Sequence of chain 1.S:
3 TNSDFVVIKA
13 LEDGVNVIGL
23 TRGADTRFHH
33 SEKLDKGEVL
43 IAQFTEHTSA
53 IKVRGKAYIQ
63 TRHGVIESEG

Sequence of chain 1.R:
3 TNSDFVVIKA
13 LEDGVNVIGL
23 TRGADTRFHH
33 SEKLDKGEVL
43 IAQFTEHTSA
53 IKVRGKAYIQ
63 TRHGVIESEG

Binding-site contacts:
Ligand atom O contacts residue THR47 of chain 1.R at 3.6 Å (h-bond).
Ligand atom N contacts residue THR23 of chain 1.S at 2.7 Å (h-bond).
Ligand atom CE2 contacts residue GLN45 of chain 1.R at 3.9 Å.
Ligand atom CD2 contacts residue THR50 of chain 1.R at 4.0 Å.
Ligand atom CA contacts residue GLY25 of chain 1.S at 3.5 Å.
Ligand atom O contacts residue SER51 of chain 1.S at 2.9 Å (h-bond).
Ligand atom CA contacts residue THR28 of chain 1.S at 3.3 Å.
Ligand atom N contacts residue GLY25 of chain 1.S at 2.8 Å (h-bond).
Ligand atom CZ3 contacts residue HIS32 of chain 1.R at 4.0 Å.
Ligand atom CA contacts residue THR23 of chain 1.S at 3.8 Å.
Ligand atom CE2 contacts residue ALA44 of chain 1.R at 3.9 Å (hydrophobic).
Ligand atom C contacts residue SER51 of chain 1.S at 3.6 Å.
Ligand atom C contacts residue GLY25 of chain 1.S at 3.5 Å.
Ligand atom CD1 contacts residue SER51 of chain 1.S at 3.5 Å.
Ligand atom N contacts residue ASP27 of chain 1.S at 3.0 Å (salt-bridge).
Ligand atom CB contacts residue SER51 of chain 1.S at 3.5 Å.
Ligand atom C contacts residue THR47 of chain 1.R at 3.4 Å.
Ligand atom CD1 contacts residue THR47 of chain 1.R at 3.8 Å.
Ligand atom CE3 contacts residue HIS32 of chain 1.R at 3.9 Å.
Ligand atom OXT contacts residue THR47 of chain 1.R at 2.5 Å (h-bond).
Ligand atom CZ3 contacts residue GLY21 of chain 1.R at 3.5 Å.
Ligand atom CH2 contacts residue GLY21 of chain 1.R at 3.4 Å.
Ligand atom NE1 contacts residue ALA44 of chain 1.R at 3.7 Å.
Ligand atom NE1 contacts residue GLN45 of chain 1.R at 2.8 Å (h-bond).
Ligand atom CG contacts residue SER51 of chain 1.S at 3.9 Å.
Ligand atom CE2 contacts residue THR50 of chain 1.R at 4.0 Å.
Ligand atom C contacts residue THR50 of chain 1.R at 3.9 Å.
Ligand atom CZ2 contacts residue ILE53 of chain 1.R at 3.9 Å (hydrophobic).
Ligand atom O contacts residue ARG24 of chain 1.S at 3.5 Å.
Ligand atom OXT contacts residue HIS31 of chain 1.R at 3.9 Å.
Ligand atom N contacts residue ARG24 of chain 1.S at 3.8 Å.
Ligand atom CD1 contacts residue GLN45 of chain 1.R at 3.5 Å.
Ligand atom CB contacts residue THR23 of chain 1.S at 3.8 Å.
Ligand atom CB contacts residue THR28 of chain 1.S at 3.5 Å.
Ligand atom OXT contacts residue THR50 of chain 1.R at 2.8 Å (h-bond).
Ligand atom OXT contacts residue HIS49 of chain 1.R at 3.7 Å.
Ligand atom CA contacts residue SER51 of chain 1.S at 4.0 Å.
Ligand atom CZ2 contacts residue ALA44 of chain 1.R at 3.9 Å (hydrophobic).
Ligand atom N contacts residue THR28 of chain 1.S at 2.9 Å (h-bond).
Ligand atom O contacts residue GLY25 of chain 1.S at 2.9 Å (h-bond).

The small molecule below binds the protein below.
Small molecule (SMILES): N[C@@H](Cc1c[nH]c2ccccc12)C(=O)O